Binding-site contacts:
Ligand atom O2' contacts residue LEU131 of chain 1.C at 2.9 Å.
Ligand atom OS3 contacts residue PRO86 of chain 1.C at 3.0 Å.
Ligand atom N6 contacts residue GLU142 of chain 1.C at 2.7 Å (salt-bridge).
Ligand atom O4P contacts residue ASN61 of chain 1.C at 3.3 Å (h-bond).
Ligand atom OS1 contacts residue SER85 of chain 1.C at 3.1 Å (h-bond).
Ligand atom C6 contacts residue GLU142 of chain 1.C at 3.7 Å.
Ligand atom N3 contacts residue ILE84 of chain 1.C at 3.5 Å.
Ligand atom O4P contacts residue ARG44 of chain 1.C at 3.0 Å (salt-bridge).
Ligand atom OS2 contacts residue ARG44 of chain 1.C at 2.6 Å (salt-bridge).
Ligand atom C8 contacts residue PHE53 of chain 1.C at 3.8 Å (hydrophobic).
Ligand atom N6 contacts residue LYS141 of chain 1.C at 3.4 Å (salt-bridge).
Ligand atom OS3 contacts residue ARG58 of chain 1.C at 2.9 Å (salt-bridge).
Ligand atom O4P contacts residue PHE83 of chain 1.C at 3.3 Å.
Ligand atom N9 contacts residue LEU131 of chain 1.C at 3.6 Å.
Ligand atom O4' contacts residue PHE53 of chain 1.C at 3.4 Å.
Ligand atom C2' contacts residue LEU131 of chain 1.C at 3.6 Å (hydrophobic).
Ligand atom OS3 contacts residue SER85 of chain 1.C at 3.8 Å.
Ligand atom OS2 contacts residue ASN61 of chain 1.C at 3.1 Å (h-bond).
Ligand atom OS1 contacts residue PHE83 of chain 1.C at 3.6 Å.
Ligand atom OS2 contacts residue ARG58 of chain 1.C at 3.4 Å.
Ligand atom C2 contacts residue THR144 of chain 1.C at 3.6 Å.
Ligand atom S2 contacts residue ASN61 of chain 1.C at 3.7 Å.
Ligand atom O2P contacts residue LYS129 of chain 1.C at 3.8 Å.
Ligand atom OS3 contacts residue ILE84 of chain 1.C at 3.7 Å.
Ligand atom N1 contacts residue ARG58 of chain 1.C at 3.0 Å (salt-bridge).
Ligand atom C4 contacts residue PHE143 of chain 1.C at 3.7 Å (hydrophobic).
Ligand atom C2 contacts residue ARG58 of chain 1.C at 3.2 Å.
Ligand atom O5P contacts residue ILE84 of chain 1.C at 2.7 Å (h-bond).
Ligand atom O5' contacts residue PHE53 of chain 1.C at 3.6 Å.
Ligand atom C6 contacts residue PHE143 of chain 1.C at 3.6 Å (hydrophobic).
Ligand atom C2 contacts residue ILE84 of chain 1.C at 3.2 Å (hydrophobic).
Ligand atom C1' contacts residue LEU131 of chain 1.C at 3.5 Å (hydrophobic).
Ligand atom OS1 contacts residue ASN61 of chain 1.C at 3.3 Å (h-bond).
Ligand atom N7 contacts residue PHE53 of chain 1.C at 3.7 Å.
Ligand atom O5P contacts residue PHE83 of chain 1.C at 3.2 Å.
Ligand atom C5' contacts residue PHE53 of chain 1.C at 3.5 Å (hydrophobic).
Ligand atom O6P contacts residue ILE84 of chain 1.C at 3.7 Å.
Ligand atom O6P contacts residue PHE53 of chain 1.C at 3.8 Å.
Ligand atom N1 contacts residue THR144 of chain 1.C at 3.4 Å (h-bond).
Ligand atom OS1 contacts residue ILE62 of chain 1.C at 3.3 Å.

Sequence of chain 1.C:
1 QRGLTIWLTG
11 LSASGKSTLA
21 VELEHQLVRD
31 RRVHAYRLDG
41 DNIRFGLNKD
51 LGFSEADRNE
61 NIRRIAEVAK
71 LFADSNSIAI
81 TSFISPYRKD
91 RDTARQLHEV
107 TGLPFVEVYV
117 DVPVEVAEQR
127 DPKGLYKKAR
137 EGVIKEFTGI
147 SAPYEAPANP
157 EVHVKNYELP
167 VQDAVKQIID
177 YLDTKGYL

A small-molecule ligand and the protein it binds are described below.
Small molecule (SMILES): Nc1ncnc2c1ncn2[C@@H]1O[C@H](CO[P](=O)(O)OS(=O)(=O)O)[C@@H](OP(=O)(O)O)[C@H]1O